A small-molecule ligand and the protein it binds are described below.
Small molecule (SMILES): CC(=O)N[C@@H]1[C@@H](O)[C@H](O)[C@@H](CO)O[C@H]1O

Binding-site contacts:
Ligand atom C7 contacts residue ASN616 of chain 1.B at 3.1 Å.
Ligand atom C8 contacts residue GLN644 of chain 1.B at 3.4 Å.
Ligand atom O7 contacts residue ASN616 of chain 1.B at 3.7 Å.
Ligand atom C2 contacts residue ASN616 of chain 1.B at 3.6 Å.
Ligand atom C8 contacts residue ASN616 of chain 1.B at 3.3 Å.
Ligand atom N2 contacts residue ASN616 of chain 1.B at 2.9 Å (h-bond).
Ligand atom C1 contacts residue ASN616 of chain 1.B at 3.3 Å.

Sequence of chain 1.B:
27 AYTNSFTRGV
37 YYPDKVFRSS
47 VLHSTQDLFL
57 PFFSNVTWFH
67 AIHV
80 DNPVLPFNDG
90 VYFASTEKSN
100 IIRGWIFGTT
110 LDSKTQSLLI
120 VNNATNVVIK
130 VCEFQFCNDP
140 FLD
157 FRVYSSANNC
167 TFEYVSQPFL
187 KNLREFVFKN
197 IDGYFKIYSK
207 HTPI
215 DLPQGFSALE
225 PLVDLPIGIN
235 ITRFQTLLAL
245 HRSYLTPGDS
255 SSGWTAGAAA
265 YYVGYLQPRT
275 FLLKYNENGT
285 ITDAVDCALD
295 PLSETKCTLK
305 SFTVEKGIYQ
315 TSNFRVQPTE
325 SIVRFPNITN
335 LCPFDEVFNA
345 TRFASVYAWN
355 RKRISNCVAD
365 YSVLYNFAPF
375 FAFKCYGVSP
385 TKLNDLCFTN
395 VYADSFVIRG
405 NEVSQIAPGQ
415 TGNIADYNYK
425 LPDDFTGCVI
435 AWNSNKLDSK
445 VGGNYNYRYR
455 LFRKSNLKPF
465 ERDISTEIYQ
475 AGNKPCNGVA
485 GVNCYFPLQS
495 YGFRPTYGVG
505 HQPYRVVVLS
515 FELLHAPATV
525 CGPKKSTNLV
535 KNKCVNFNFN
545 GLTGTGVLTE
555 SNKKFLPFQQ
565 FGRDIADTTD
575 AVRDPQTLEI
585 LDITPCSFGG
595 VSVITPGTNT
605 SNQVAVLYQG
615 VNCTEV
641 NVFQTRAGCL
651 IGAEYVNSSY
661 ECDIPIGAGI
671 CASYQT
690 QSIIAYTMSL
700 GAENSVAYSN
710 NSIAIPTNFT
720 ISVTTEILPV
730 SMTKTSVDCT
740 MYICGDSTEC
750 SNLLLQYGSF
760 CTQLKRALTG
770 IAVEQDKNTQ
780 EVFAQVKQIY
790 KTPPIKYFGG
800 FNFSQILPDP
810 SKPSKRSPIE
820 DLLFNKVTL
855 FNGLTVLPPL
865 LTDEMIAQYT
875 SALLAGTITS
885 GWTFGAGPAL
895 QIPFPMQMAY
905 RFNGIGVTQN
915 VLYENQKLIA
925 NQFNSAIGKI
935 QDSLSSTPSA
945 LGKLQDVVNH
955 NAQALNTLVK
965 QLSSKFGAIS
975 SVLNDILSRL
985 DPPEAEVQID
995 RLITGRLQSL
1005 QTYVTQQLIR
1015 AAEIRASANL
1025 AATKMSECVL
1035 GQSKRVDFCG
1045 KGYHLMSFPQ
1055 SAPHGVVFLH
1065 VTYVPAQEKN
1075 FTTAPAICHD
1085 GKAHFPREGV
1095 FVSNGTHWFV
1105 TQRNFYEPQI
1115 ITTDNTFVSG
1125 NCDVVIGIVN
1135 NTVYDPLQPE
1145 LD